Sequence of chain 1.A:
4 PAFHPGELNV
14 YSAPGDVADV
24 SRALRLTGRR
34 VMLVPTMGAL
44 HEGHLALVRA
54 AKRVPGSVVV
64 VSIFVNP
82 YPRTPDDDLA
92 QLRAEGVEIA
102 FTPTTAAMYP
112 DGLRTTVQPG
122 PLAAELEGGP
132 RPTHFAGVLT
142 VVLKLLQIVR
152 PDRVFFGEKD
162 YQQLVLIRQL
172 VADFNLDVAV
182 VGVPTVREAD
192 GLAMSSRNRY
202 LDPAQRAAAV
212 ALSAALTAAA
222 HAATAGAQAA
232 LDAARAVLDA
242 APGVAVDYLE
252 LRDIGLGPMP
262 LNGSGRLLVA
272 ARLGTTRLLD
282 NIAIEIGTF

Binding-site contacts:
Ligand atom CBD contacts residue GLN164 of chain 1.A at 3.5 Å.
Ligand atom FAH contacts residue VAL139 of chain 1.A at 3.4 Å.
Ligand atom C contacts residue LYS160 of chain 1.A at 3.6 Å.
Ligand atom OAD contacts residue MET40 of chain 1.A at 3.0 Å.
Ligand atom NAS contacts residue HIS47 of chain 1.A at 2.8 Å (h-bond).
Ligand atom CAJ contacts residue PRO38 of chain 1.A at 3.1 Å (hydrophobic).
Ligand atom CAP contacts residue GLY46 of chain 1.A at 3.7 Å.
Ligand atom OAE contacts residue HIS47 of chain 1.A at 3.4 Å (h-bond).
Ligand atom OAT contacts residue PRO185 of chain 1.A at 3.7 Å.
Ligand atom CAQ contacts residue HIS47 of chain 1.A at 3.7 Å.
Ligand atom FAI contacts residue VAL143 of chain 1.A at 3.4 Å.
Ligand atom OAE contacts residue THR39 of chain 1.A at 3.5 Å.
Ligand atom CAA contacts residue GLY46 of chain 1.A at 3.3 Å.
Ligand atom OAT contacts residue THR186 of chain 1.A at 3.6 Å.
Ligand atom CAW contacts residue GLY46 of chain 1.A at 3.5 Å.
Ligand atom FAI contacts residue PRO38 of chain 1.A at 3.7 Å.
Ligand atom O contacts residue LYS160 of chain 1.A at 2.7 Å (salt-bridge).
Ligand atom O contacts residue SER196 of chain 1.A at 2.9 Å (h-bond).
Ligand atom FAG contacts residue GLN164 of chain 1.A at 2.8 Å.
Ligand atom CAX contacts residue GLN164 of chain 1.A at 3.5 Å.
Ligand atom OAC contacts residue ASP161 of chain 1.A at 3.3 Å (salt-bridge).
Ligand atom OXT contacts residue SER196 of chain 1.A at 3.5 Å.
Ligand atom CAM contacts residue MET40 of chain 1.A at 3.4 Å (hydrophobic).
Ligand atom CAK contacts residue GLN164 of chain 1.A at 3.6 Å.
Ligand atom OAT contacts residue GLY46 of chain 1.A at 3.4 Å.
Ligand atom CA contacts residue MET195 of chain 1.A at 3.6 Å (hydrophobic).
Ligand atom OXT contacts residue HIS44 of chain 1.A at 2.9 Å (h-bond).
Ligand atom CAA contacts residue PRO185 of chain 1.A at 3.4 Å (hydrophobic).
Ligand atom C contacts residue SER196 of chain 1.A at 3.6 Å.
Ligand atom FAG contacts residue PHE157 of chain 1.A at 3.5 Å.
Ligand atom OAE contacts residue MET40 of chain 1.A at 2.6 Å (h-bond).
Ligand atom CAL contacts residue PRO38 of chain 1.A at 2.9 Å (hydrophobic).
Ligand atom CA contacts residue LYS160 of chain 1.A at 3.5 Å.
Ligand atom CAV contacts residue HIS47 of chain 1.A at 3.6 Å.
Ligand atom FAG contacts residue ILE168 of chain 1.A at 3.3 Å.
Ligand atom OXT contacts residue SER197 of chain 1.A at 3.3 Å (h-bond).
Ligand atom SBE contacts residue HIS47 of chain 1.A at 3.5 Å (h-bond).
Ligand atom OAT contacts residue VAL187 of chain 1.A at 3.0 Å (h-bond).
Ligand atom CBB contacts residue HIS44 of chain 1.A at 3.7 Å.
Ligand atom CAO contacts residue MET195 of chain 1.A at 3.3 Å (hydrophobic).

A protein and the small-molecule ligand that binds it are described below.
Small molecule (SMILES): COc1ccc2c(c1)cc(C(=O)NS(=O)(=O)c1ccc(C(F)(F)F)cc1)n2CC(=O)O